Binding-site contacts:
Ligand atom CG2 contacts residue PHE55 of chain 1.E at 3.9 Å (hydrophobic).
Ligand atom CG contacts residue LYS56 of chain 1.E at 3.7 Å.
Ligand atom P contacts residue SER35 of chain 1.E at 3.6 Å.
Ligand atom CG contacts residue LYS56 of chain 1.E at 3.9 Å.
Ligand atom CG2 contacts residue HIS54 of chain 1.E at 3.5 Å.
Ligand atom CE2 contacts residue SER43 of chain 1.E at 3.3 Å.
Ligand atom O1P contacts residue SER35 of chain 1.E at 3.7 Å.
Ligand atom CB contacts residue HIS54 of chain 1.E at 3.5 Å.
Ligand atom O3P contacts residue SER43 of chain 1.E at 3.0 Å (h-bond).
Ligand atom CD2 contacts residue HIS54 of chain 1.E at 3.8 Å.
Ligand atom CB contacts residue HIS54 of chain 1.E at 3.9 Å.
Ligand atom O3P contacts residue ARG33 of chain 1.E at 2.5 Å (salt-bridge).
Ligand atom O2P contacts residue ARG33 of chain 1.E at 2.6 Å (salt-bridge).
Ligand atom CB contacts residue PHE55 of chain 1.E at 3.7 Å (hydrophobic).
Ligand atom CA contacts residue ARG14 of chain 1.E at 3.4 Å.
Ligand atom CD2 contacts residue PHE55 of chain 1.E at 3.5 Å (hydrophobic).
Ligand atom OH contacts residue SER35 of chain 1.E at 3.6 Å.
Ligand atom OG contacts residue ARG14 of chain 1.E at 3.6 Å.
Ligand atom O3P contacts residue SER35 of chain 1.E at 2.9 Å (h-bond).
Ligand atom OD1 contacts residue LYS56 of chain 1.E at 3.3 Å (salt-bridge).
Ligand atom C contacts residue ARG14 of chain 1.E at 3.0 Å.
Ligand atom CB contacts residue LEU67 of chain 1.E at 3.5 Å (hydrophobic).
Ligand atom CZ contacts residue SER43 of chain 1.E at 3.6 Å.
Ligand atom O1P contacts residue SER37 of chain 1.E at 3.1 Å.
Ligand atom O contacts residue ARG14 of chain 1.E at 2.6 Å (salt-bridge).
Ligand atom CA contacts residue HIS54 of chain 1.E at 3.9 Å.
Ligand atom CA contacts residue HIS54 of chain 1.E at 3.2 Å.
Ligand atom CD2 contacts residue LYS56 of chain 1.E at 3.2 Å.
Ligand atom CG2 contacts residue GLN53 of chain 1.E at 3.7 Å.
Ligand atom CG contacts residue LEU67 of chain 1.E at 3.5 Å (hydrophobic).
Ligand atom P contacts residue ARG33 of chain 1.E at 3.5 Å.
Ligand atom O2P contacts residue ARG14 of chain 1.E at 2.7 Å (salt-bridge).
Ligand atom CE2 contacts residue LYS56 of chain 1.E at 3.9 Å.
Ligand atom OH contacts residue SER43 of chain 1.E at 3.2 Å (h-bond).
Ligand atom P contacts residue SER43 of chain 1.E at 3.6 Å.
Ligand atom N contacts residue HIS54 of chain 1.E at 2.8 Å (h-bond).
Ligand atom ND2 contacts residue LEU67 of chain 1.E at 2.8 Å (h-bond).
Ligand atom ND2 contacts residue LYS56 of chain 1.E at 3.2 Å (salt-bridge).
Ligand atom C contacts residue HIS54 of chain 1.E at 3.5 Å.
Ligand atom ND2 contacts residue PHE55 of chain 1.E at 3.9 Å.

A small-molecule ligand and the protein it binds are described below.
Small molecule (SMILES): CC(C)[C@H](NC(=O)[C@H](Cc1ccc(OP(=O)(O)O)cc1)NC(=O)[C@@H]([NH3+])CO)C(=O)N[C@@H](CC(N)=O)C(=O)N[C@H](C=O)C(C)C

Sequence of chain 1.E:
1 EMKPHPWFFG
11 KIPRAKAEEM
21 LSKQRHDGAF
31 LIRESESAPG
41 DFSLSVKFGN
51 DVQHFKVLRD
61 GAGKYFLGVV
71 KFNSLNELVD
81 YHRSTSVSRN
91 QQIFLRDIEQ